Sequence of chain 1.D:
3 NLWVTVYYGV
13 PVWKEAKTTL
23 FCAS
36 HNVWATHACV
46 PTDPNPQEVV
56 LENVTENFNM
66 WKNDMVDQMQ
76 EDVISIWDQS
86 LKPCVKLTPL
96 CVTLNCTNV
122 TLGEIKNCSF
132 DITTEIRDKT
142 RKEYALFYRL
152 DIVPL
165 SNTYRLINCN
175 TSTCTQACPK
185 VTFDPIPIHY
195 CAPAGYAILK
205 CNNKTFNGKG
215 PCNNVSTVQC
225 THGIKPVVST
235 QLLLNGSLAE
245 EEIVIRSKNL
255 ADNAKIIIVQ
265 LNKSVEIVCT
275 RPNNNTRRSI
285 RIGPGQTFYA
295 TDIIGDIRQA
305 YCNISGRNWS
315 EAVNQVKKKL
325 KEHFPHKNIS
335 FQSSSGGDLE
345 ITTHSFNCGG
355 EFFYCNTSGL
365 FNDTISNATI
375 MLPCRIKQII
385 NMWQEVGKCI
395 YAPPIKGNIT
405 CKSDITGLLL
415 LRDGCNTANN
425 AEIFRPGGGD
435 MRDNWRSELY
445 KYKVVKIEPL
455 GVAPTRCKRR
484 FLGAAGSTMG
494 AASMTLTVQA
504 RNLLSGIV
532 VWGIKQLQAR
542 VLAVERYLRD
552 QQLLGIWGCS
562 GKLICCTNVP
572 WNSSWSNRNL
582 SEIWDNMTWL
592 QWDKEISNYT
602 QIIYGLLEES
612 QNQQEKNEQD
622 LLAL

This small molecule binds to this protein.
Small molecule (SMILES): CC(=O)N[C@@H]1[C@@H](O)[C@H](O)[C@@H](CO)O[C@H]1O

Binding-site contacts:
Ligand atom C7 contacts residue SER370 of chain 1.D at 3.6 Å.
Ligand atom O7 contacts residue ASN371 of chain 1.D at 2.8 Å (h-bond).
Ligand atom C2 contacts residue ASN371 of chain 1.D at 2.5 Å.
Ligand atom C7 contacts residue ASN371 of chain 1.D at 3.1 Å.
Ligand atom C7 contacts residue ILE369 of chain 1.D at 3.3 Å (hydrophobic).
Ligand atom C3 contacts residue ASN371 of chain 1.D at 3.8 Å.
Ligand atom C8 contacts residue ASN371 of chain 1.D at 3.7 Å.
Ligand atom N2 contacts residue ASN371 of chain 1.D at 2.9 Å (h-bond).
Ligand atom O7 contacts residue ILE369 of chain 1.D at 3.0 Å (h-bond).
Ligand atom C1 contacts residue ASN371 of chain 1.D at 1.5 Å.
Ligand atom C8 contacts residue ILE369 of chain 1.D at 3.1 Å (hydrophobic).
Ligand atom C8 contacts residue SER314 of chain 1.D at 3.5 Å.
Ligand atom O7 contacts residue SER370 of chain 1.D at 3.2 Å.
Ligand atom C5 contacts residue ASN371 of chain 1.D at 3.7 Å.
Ligand atom O5 contacts residue ASN371 of chain 1.D at 2.4 Å (h-bond).
Ligand atom C8 contacts residue SER370 of chain 1.D at 3.5 Å.
Ligand atom C4 contacts residue ASN371 of chain 1.D at 4.2 Å.
Ligand atom N2 contacts residue ILE369 of chain 1.D at 4.5 Å.